Sequence of chain 3.A:
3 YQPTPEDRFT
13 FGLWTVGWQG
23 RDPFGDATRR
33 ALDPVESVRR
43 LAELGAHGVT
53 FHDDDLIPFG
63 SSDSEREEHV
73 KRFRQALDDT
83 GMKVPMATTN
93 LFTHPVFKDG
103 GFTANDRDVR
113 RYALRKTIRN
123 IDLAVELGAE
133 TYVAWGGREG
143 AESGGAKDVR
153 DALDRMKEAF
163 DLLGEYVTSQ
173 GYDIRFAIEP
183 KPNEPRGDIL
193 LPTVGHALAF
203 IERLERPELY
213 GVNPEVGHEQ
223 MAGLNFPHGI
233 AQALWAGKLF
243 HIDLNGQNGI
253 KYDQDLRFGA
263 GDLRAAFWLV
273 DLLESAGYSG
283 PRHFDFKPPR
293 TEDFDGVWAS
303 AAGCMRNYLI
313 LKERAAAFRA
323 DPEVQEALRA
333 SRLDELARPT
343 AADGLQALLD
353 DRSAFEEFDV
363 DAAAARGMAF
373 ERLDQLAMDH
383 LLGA

Sequence of chain 1.A:
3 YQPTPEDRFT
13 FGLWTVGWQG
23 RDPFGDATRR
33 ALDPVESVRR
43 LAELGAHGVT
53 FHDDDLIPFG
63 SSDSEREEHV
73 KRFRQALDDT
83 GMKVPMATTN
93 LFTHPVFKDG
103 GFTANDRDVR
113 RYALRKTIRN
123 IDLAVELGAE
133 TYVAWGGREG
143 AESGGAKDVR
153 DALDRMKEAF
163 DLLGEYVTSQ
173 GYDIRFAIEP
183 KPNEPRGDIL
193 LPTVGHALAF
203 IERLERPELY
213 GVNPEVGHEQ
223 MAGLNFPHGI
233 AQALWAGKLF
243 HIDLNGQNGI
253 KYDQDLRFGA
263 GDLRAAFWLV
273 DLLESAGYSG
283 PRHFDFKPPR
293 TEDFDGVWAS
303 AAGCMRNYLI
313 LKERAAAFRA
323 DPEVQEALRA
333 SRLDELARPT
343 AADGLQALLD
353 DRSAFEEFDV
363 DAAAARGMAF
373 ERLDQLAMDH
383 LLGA

Binding-site contacts:
Ligand atom O3 contacts residue HIS220 of chain 1.A at 3.3 Å.
Ligand atom O4 contacts residue ASP245 of chain 1.A at 2.9 Å (salt-bridge).
Ligand atom C3 contacts residue MN1 of chain 1.C at 3.1 Å.
Ligand atom O2 contacts residue PHE26 of chain 3.A at 3.4 Å.
Ligand atom C6 contacts residue VAL135 of chain 1.A at 3.7 Å (hydrophobic).
Ligand atom C4 contacts residue ASP287 of chain 1.A at 3.7 Å.
Ligand atom O6 contacts residue TRP137 of chain 1.A at 4.0 Å.
Ligand atom C2 contacts residue TRP137 of chain 1.A at 3.5 Å (hydrophobic).
Ligand atom O4 contacts residue MN1 of chain 1.C at 2.2 Å.
Ligand atom C5 contacts residue TRP16 of chain 1.A at 4.2 Å (hydrophobic).
Ligand atom O2 contacts residue TRP137 of chain 1.A at 3.8 Å.
Ligand atom C5 contacts residue HIS54 of chain 1.A at 3.5 Å.
Ligand atom C4 contacts residue TRP137 of chain 1.A at 4.3 Å (hydrophobic).
Ligand atom C1 contacts residue HIS54 of chain 1.A at 3.5 Å.
Ligand atom O4 contacts residue GLU181 of chain 1.A at 2.5 Å (salt-bridge).
Ligand atom O5 contacts residue PHE94 of chain 1.A at 3.9 Å.
Ligand atom O5 contacts residue HIS54 of chain 1.A at 2.9 Å (h-bond).
Ligand atom O4 contacts residue GLU217 of chain 1.A at 4.2 Å.
Ligand atom O3 contacts residue ASP287 of chain 1.A at 2.8 Å (salt-bridge).
Ligand atom O1 contacts residue HIS54 of chain 1.A at 3.3 Å.
Ligand atom O4 contacts residue ASP287 of chain 1.A at 3.0 Å (salt-bridge).
Ligand atom O1 contacts residue PHE94 of chain 1.A at 4.1 Å.
Ligand atom C1 contacts residue PHE94 of chain 1.A at 3.8 Å (hydrophobic).
Ligand atom C5 contacts residue GLU181 of chain 1.A at 3.9 Å.
Ligand atom C6 contacts residue HIS54 of chain 1.A at 4.0 Å.
Ligand atom C4 contacts residue GLU181 of chain 1.A at 3.1 Å.
Ligand atom C6 contacts residue TRP137 of chain 1.A at 3.6 Å (hydrophobic).
Ligand atom O5 contacts residue TRP137 of chain 1.A at 3.6 Å.
Ligand atom C3 contacts residue GLU181 of chain 1.A at 3.9 Å.
Ligand atom O6 contacts residue HIS54 of chain 1.A at 3.0 Å (h-bond).
Ligand atom C4 contacts residue MN1 of chain 1.C at 3.1 Å.
Ligand atom O3 contacts residue MN1 of chain 1.C at 2.3 Å.
Ligand atom C3 contacts residue ASP287 of chain 1.A at 3.1 Å.
Ligand atom O3 contacts residue GLU217 of chain 1.A at 3.1 Å (salt-bridge).
Ligand atom C6 contacts residue GLU181 of chain 1.A at 3.5 Å.
Ligand atom C6 contacts residue THR90 of chain 1.A at 3.7 Å.
Ligand atom O6 contacts residue THR90 of chain 1.A at 2.8 Å (h-bond).
Ligand atom O1 contacts residue TRP16 of chain 1.A at 3.6 Å (h-bond).
Ligand atom C1 contacts residue TRP137 of chain 1.A at 3.7 Å (hydrophobic).
Ligand atom O3 contacts residue GLU181 of chain 1.A at 2.9 Å (salt-bridge).

The protein below binds the small molecule below.
Small molecule (SMILES): OC[C@H]1O[C@H](O)[C@H](O)[C@@H](O)[C@@H]1O